A protein and the small-molecule ligand that binds it are described below.
Small molecule (SMILES): Nc1ncnc2c1ncn2[C@@H]1O[C@H](CO)[C@@H](O)[C@H]1O

Binding-site contacts:
Ligand atom N6 contacts residue TYR193 of chain 1.D at 3.4 Å.
Ligand atom N9 contacts residue ASP46 of chain 1.D at 3.6 Å.
Ligand atom O2' contacts residue ASP46 of chain 1.D at 4.1 Å.
Ligand atom C2 contacts residue LEU71 of chain 1.D at 3.4 Å (hydrophobic).
Ligand atom C5 contacts residue PHE56 of chain 1.D at 3.3 Å (hydrophobic).
Ligand atom C6 contacts residue PHE56 of chain 1.D at 3.7 Å (hydrophobic).
Ligand atom C6 contacts residue TYR70 of chain 1.D at 4.1 Å (hydrophobic).
Ligand atom C8 contacts residue PHE56 of chain 1.D at 2.9 Å (hydrophobic).
Ligand atom C8 contacts residue SER52 of chain 1.D at 4.1 Å.
Ligand atom N7 contacts residue PHE56 of chain 1.D at 3.1 Å.
Ligand atom N6 contacts residue THR192 of chain 1.D at 3.4 Å (h-bond).
Ligand atom O2' contacts residue TYR193 of chain 1.D at 3.4 Å.
Ligand atom C4 contacts residue PHE56 of chain 1.D at 3.3 Å (hydrophobic).
Ligand atom C2' contacts residue ASP46 of chain 1.D at 4.0 Å.
Ligand atom C8 contacts residue ASP46 of chain 1.D at 3.1 Å.
Ligand atom N7 contacts residue SER52 of chain 1.D at 4.1 Å.
Ligand atom N6 contacts residue TYR70 of chain 1.D at 4.0 Å.
Ligand atom O3' contacts residue TYR193 of chain 1.D at 3.3 Å.
Ligand atom N3 contacts residue TYR193 of chain 1.D at 3.9 Å.
Ligand atom C2 contacts residue TYR193 of chain 1.D at 3.9 Å (hydrophobic).
Ligand atom C5' contacts residue TRP77 of chain 1.D at 3.8 Å (hydrophobic).
Ligand atom N1 contacts residue TYR193 of chain 1.D at 3.6 Å.
Ligand atom C5' contacts residue ASP145 of chain 1.D at 4.0 Å.
Ligand atom N7 contacts residue ASP46 of chain 1.D at 4.0 Å.
Ligand atom O4' contacts residue PHE56 of chain 1.D at 3.5 Å.
Ligand atom N6 contacts residue PHE56 of chain 1.D at 3.7 Å.
Ligand atom C1' contacts residue PHE56 of chain 1.D at 3.6 Å (hydrophobic).
Ligand atom C6 contacts residue TYR193 of chain 1.D at 3.5 Å (hydrophobic).
Ligand atom N3 contacts residue PHE56 of chain 1.D at 4.0 Å.
Ligand atom C5' contacts residue GLY113 of chain 1.D at 3.1 Å.
Ligand atom O5' contacts residue GLY113 of chain 1.D at 3.1 Å (h-bond).
Ligand atom C1' contacts residue ASP46 of chain 1.D at 3.2 Å.
Ligand atom O5' contacts residue ASP145 of chain 1.D at 2.7 Å.
Ligand atom N3 contacts residue LEU71 of chain 1.D at 3.7 Å.
Ligand atom C4 contacts residue TYR193 of chain 1.D at 3.9 Å (hydrophobic).
Ligand atom O4' contacts residue TRP77 of chain 1.D at 3.6 Å.
Ligand atom N1 contacts residue LEU71 of chain 1.D at 4.1 Å.
Ligand atom C5 contacts residue TYR193 of chain 1.D at 4.0 Å (hydrophobic).
Ligand atom N9 contacts residue PHE56 of chain 1.D at 3.1 Å.
Ligand atom N1 contacts residue TYR70 of chain 1.D at 3.8 Å.

Sequence of chain 1.D:
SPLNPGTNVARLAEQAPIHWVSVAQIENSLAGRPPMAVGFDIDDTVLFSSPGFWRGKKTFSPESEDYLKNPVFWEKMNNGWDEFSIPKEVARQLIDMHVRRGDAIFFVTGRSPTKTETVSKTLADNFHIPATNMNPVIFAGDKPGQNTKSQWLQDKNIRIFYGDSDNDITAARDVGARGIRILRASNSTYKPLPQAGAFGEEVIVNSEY